Sequence of chain 1.A:
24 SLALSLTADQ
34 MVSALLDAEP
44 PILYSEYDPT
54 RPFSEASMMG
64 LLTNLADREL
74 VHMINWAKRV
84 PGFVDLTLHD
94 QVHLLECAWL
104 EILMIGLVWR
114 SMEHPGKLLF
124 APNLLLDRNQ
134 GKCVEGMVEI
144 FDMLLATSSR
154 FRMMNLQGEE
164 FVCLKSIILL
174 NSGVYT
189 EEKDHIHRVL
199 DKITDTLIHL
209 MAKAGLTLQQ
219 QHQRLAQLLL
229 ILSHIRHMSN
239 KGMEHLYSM

This protein binds this small molecule.
Small molecule (SMILES): CCC[C@H](NC(=O)[C@H](Cc1ccccc1)NC(=O)[C@H](CC1=c2ccccc2=NC1)NC(=O)[C@H](CCC(=O)O)NC(=O)[C@H](CCCN=C(N)N)NC(=O)[C@H](CO)NC(=O)CNC(=O)[C@@H]1CCCN1C(=O)[C@@H](N)CO)C(=O)N[C@@H](CC(=O)O)C(=O)N[C@@H](CCSC)C(=O)N[C@@H](CC(C)C)C(=O)N[C@@H](CO)C(=O)O

Sequence of chain 1.C:
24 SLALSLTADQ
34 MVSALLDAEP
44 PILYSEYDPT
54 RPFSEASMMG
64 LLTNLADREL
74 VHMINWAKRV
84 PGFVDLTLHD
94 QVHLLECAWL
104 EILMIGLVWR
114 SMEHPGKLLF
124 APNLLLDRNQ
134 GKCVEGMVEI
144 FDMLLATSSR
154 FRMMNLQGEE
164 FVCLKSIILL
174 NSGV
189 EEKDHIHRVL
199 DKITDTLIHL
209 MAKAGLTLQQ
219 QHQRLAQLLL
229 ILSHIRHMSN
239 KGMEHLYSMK

Binding-site contacts:
Ligand atom NH2 contacts residue GLU99 of chain 1.A at 3.4 Å (salt-bridge).
Ligand atom CB contacts residue LEU91 of chain 1.A at 3.6 Å (hydrophobic).
Ligand atom C contacts residue CA1 of chain 1.Q at 3.3 Å.
Ligand atom CH2 contacts residue LEU73 of chain 1.A at 3.7 Å (hydrophobic).
Ligand atom CZ3 contacts residue ILE77 of chain 1.A at 3.4 Å (hydrophobic).
Ligand atom CG contacts residue ILE77 of chain 1.A at 3.6 Å (hydrophobic).
Ligand atom CH2 contacts residue ILE77 of chain 1.A at 3.6 Å (hydrophobic).
Ligand atom N contacts residue GLU99 of chain 1.A at 3.4 Å (salt-bridge).
Ligand atom CB contacts residue ASP70 of chain 1.A at 3.5 Å.
Ligand atom CB contacts residue GLU99 of chain 1.A at 3.2 Å.
Ligand atom O contacts residue CA1 of chain 1.Q at 3.7 Å.
Ligand atom O contacts residue THR53 of chain 1.C at 3.2 Å (h-bond).
Ligand atom CE2 contacts residue LEU98 of chain 1.A at 3.8 Å (hydrophobic).
Ligand atom CG contacts residue ASP70 of chain 1.A at 3.7 Å.
Ligand atom CA contacts residue GLU99 of chain 1.A at 3.6 Å.
Ligand atom CB contacts residue LEU91 of chain 1.A at 3.6 Å (hydrophobic).
Ligand atom CG contacts residue GLU99 of chain 1.A at 3.5 Å.
Ligand atom O contacts residue THR53 of chain 1.C at 3.7 Å.
Ligand atom O contacts residue TRP102 of chain 1.A at 3.5 Å (h-bond).
Ligand atom N contacts residue VAL95 of chain 1.A at 3.8 Å.
Ligand atom CA contacts residue CA1 of chain 1.Q at 3.8 Å.
Ligand atom CZ contacts residue GLU99 of chain 1.A at 3.5 Å.
Ligand atom O contacts residue CA1 of chain 1.Q at 2.4 Å.
Ligand atom CD2 contacts residue GLN94 of chain 1.A at 3.6 Å.
Ligand atom C contacts residue CA1 of chain 1.Q at 3.4 Å.
Ligand atom CE contacts residue ILE77 of chain 1.A at 3.7 Å (hydrophobic).
Ligand atom CE1 contacts residue LEU98 of chain 1.A at 3.8 Å (hydrophobic).
Ligand atom CH2 contacts residue VAL74 of chain 1.A at 3.8 Å (hydrophobic).
Ligand atom O contacts residue VAL95 of chain 1.A at 3.6 Å.
Ligand atom CB contacts residue ILE77 of chain 1.A at 3.1 Å (hydrophobic).
Ligand atom OXT contacts residue THR53 of chain 1.C at 3.0 Å (h-bond).
Ligand atom CZ contacts residue LEU73 of chain 1.A at 3.7 Å (hydrophobic).
Ligand atom CA contacts residue VAL95 of chain 1.A at 3.6 Å (hydrophobic).
Ligand atom O contacts residue OHT1 of chain 1.G at 3.2 Å.
Ligand atom OG contacts residue LEU91 of chain 1.A at 3.8 Å.
Ligand atom OXT contacts residue CA1 of chain 1.Q at 2.2 Å.
Ligand atom CG contacts residue VAL95 of chain 1.A at 3.8 Å (hydrophobic).
Ligand atom NE contacts residue GLU99 of chain 1.A at 2.7 Å (salt-bridge).
Ligand atom CD1 contacts residue VAL95 of chain 1.A at 3.8 Å (hydrophobic).
Ligand atom CD contacts residue GLU99 of chain 1.A at 3.7 Å.